Binding-site contacts:
Ligand atom C4 contacts residue ASN343 of chain 1.A at 4.3 Å.
Ligand atom C8 contacts residue PHE342 of chain 1.A at 3.8 Å (hydrophobic).
Ligand atom O7 contacts residue ASN343 of chain 1.A at 4.0 Å.
Ligand atom C8 contacts residue PHE338 of chain 1.A at 3.8 Å (hydrophobic).
Ligand atom C7 contacts residue ASN343 of chain 1.A at 3.6 Å.
Ligand atom O5 contacts residue ASN343 of chain 1.A at 2.4 Å (h-bond).
Ligand atom C5 contacts residue ASN343 of chain 1.A at 3.7 Å.
Ligand atom O7 contacts residue PHE338 of chain 1.A at 4.4 Å.
Ligand atom C8 contacts residue GLY339 of chain 1.A at 4.0 Å.
Ligand atom O3 contacts residue VAL367 of chain 1.A at 3.7 Å.
Ligand atom O7 contacts residue GLY339 of chain 1.A at 3.5 Å.
Ligand atom C8 contacts residue LEU368 of chain 1.A at 3.9 Å (hydrophobic).
Ligand atom C3 contacts residue ASN343 of chain 1.A at 3.8 Å.
Ligand atom C7 contacts residue GLY339 of chain 1.A at 3.9 Å.
Ligand atom C2 contacts residue ASN343 of chain 1.A at 2.5 Å.
Ligand atom C1 contacts residue ASN343 of chain 1.A at 1.5 Å.
Ligand atom N2 contacts residue ASN343 of chain 1.A at 2.9 Å (h-bond).

A protein and the small-molecule ligand that binds it are described below.
Small molecule (SMILES): CC(=O)N[C@@H]1[C@@H](O)[C@H](O)[C@@H](CO)O[C@H]1O

Sequence of chain 1.A:
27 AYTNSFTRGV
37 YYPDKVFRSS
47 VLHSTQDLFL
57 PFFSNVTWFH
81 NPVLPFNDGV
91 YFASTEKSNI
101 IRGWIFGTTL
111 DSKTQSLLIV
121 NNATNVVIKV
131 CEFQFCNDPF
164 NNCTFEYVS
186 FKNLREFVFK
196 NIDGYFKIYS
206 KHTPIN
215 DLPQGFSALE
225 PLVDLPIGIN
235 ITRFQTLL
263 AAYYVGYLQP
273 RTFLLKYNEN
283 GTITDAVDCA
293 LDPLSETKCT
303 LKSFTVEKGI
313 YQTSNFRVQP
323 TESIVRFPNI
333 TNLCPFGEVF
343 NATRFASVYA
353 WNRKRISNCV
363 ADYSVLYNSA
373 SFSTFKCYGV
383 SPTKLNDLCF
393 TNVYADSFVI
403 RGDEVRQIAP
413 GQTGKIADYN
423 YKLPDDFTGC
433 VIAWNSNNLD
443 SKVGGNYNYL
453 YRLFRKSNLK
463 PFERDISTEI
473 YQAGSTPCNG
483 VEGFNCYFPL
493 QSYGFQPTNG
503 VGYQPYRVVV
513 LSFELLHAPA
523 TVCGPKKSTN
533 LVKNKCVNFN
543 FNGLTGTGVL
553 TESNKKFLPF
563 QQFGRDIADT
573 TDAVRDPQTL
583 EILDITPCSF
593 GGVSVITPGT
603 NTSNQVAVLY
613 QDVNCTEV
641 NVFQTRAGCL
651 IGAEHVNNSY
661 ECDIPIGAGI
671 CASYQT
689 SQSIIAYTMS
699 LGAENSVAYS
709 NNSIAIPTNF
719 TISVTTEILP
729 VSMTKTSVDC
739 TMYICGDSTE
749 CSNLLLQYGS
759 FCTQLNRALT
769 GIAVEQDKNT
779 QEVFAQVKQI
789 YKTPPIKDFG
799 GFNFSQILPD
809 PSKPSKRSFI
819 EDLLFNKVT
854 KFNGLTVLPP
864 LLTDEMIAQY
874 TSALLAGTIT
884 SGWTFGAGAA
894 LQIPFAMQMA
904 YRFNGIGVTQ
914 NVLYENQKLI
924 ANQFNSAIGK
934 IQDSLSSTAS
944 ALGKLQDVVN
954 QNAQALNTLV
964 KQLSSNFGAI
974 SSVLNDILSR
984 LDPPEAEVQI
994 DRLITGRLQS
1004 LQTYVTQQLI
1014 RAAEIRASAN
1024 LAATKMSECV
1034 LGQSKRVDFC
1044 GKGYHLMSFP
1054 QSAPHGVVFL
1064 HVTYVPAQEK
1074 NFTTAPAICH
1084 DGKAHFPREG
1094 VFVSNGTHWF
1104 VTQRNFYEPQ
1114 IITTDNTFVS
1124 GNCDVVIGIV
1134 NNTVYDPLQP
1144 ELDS